Binding-site contacts:
Ligand atom C5 contacts residue ASP142 of chain 1.B at 4.1 Å.
Ligand atom O5 contacts residue ASP139 of chain 1.B at 3.0 Å (salt-bridge).
Ligand atom C2 contacts residue GLY16 of chain 1.B at 4.4 Å.
Ligand atom C3 contacts residue THR92 of chain 1.B at 4.4 Å.
Ligand atom C3 contacts residue GLY16 of chain 1.B at 3.8 Å.
Ligand atom O1 contacts residue ASP139 of chain 1.B at 3.2 Å (salt-bridge).
Ligand atom O2 contacts residue GLY16 of chain 1.B at 3.4 Å.
Ligand atom O5 contacts residue GLY138 of chain 1.B at 3.9 Å.
Ligand atom C6 contacts residue LEU90 of chain 1.B at 4.1 Å (hydrophobic).
Ligand atom C5 contacts residue LEU90 of chain 1.B at 4.4 Å (hydrophobic).
Ligand atom O6 contacts residue LEU140 of chain 1.B at 3.0 Å (h-bond).
Ligand atom O4 contacts residue GLY16 of chain 1.B at 3.6 Å.
Ligand atom C4 contacts residue GLY15 of chain 1.B at 4.2 Å.
Ligand atom C6 contacts residue GLY138 of chain 1.B at 4.3 Å.
Ligand atom C6 contacts residue ASP142 of chain 1.B at 3.4 Å.
Ligand atom C5 contacts residue GLY138 of chain 1.B at 4.4 Å.
Ligand atom O3 contacts residue GLY15 of chain 1.B at 3.7 Å.
Ligand atom O6 contacts residue THR137 of chain 1.B at 4.4 Å.
Ligand atom O2 contacts residue GLY138 of chain 1.B at 3.4 Å.
Ligand atom O3 contacts residue GLY16 of chain 1.B at 2.9 Å (h-bond).
Ligand atom C4 contacts residue GLY16 of chain 1.B at 3.5 Å.
Ligand atom C1 contacts residue GLY138 of chain 1.B at 4.2 Å.
Ligand atom O2 contacts residue ASP139 of chain 1.B at 4.4 Å.
Ligand atom C4 contacts residue ASP142 of chain 1.B at 3.5 Å.
Ligand atom C2 contacts residue GLY138 of chain 1.B at 4.3 Å.
Ligand atom C6 contacts residue VAL96 of chain 1.B at 4.3 Å (hydrophobic).
Ligand atom O4 contacts residue GLY15 of chain 1.B at 3.7 Å.
Ligand atom O6 contacts residue GLY138 of chain 1.B at 3.2 Å (h-bond).
Ligand atom C1 contacts residue ASP139 of chain 1.B at 3.2 Å.
Ligand atom C5 contacts residue ASP139 of chain 1.B at 3.9 Å.
Ligand atom O4 contacts residue THR94 of chain 1.B at 4.1 Å.
Ligand atom O4 contacts residue ASP142 of chain 1.B at 2.8 Å (salt-bridge).
Ligand atom O6 contacts residue ASP142 of chain 1.B at 2.5 Å (salt-bridge).
Ligand atom C6 contacts residue LEU140 of chain 1.B at 3.6 Å (hydrophobic).
Ligand atom O6 contacts residue ASP139 of chain 1.B at 3.1 Å (salt-bridge).
Ligand atom C6 contacts residue ASP139 of chain 1.B at 3.6 Å.
Ligand atom C4 contacts residue GLY138 of chain 1.B at 4.4 Å.

This small molecule binds to this protein.
Small molecule (SMILES): OC[C@H]1O[C@H](O)[C@@H](O)[C@@H](O)[C@@H]1O

Sequence of chain 1.B:
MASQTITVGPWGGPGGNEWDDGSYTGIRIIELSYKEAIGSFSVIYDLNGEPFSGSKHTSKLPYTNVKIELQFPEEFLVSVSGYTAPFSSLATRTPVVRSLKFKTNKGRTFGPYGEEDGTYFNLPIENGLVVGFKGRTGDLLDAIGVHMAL